Sequence of chain 1.D:
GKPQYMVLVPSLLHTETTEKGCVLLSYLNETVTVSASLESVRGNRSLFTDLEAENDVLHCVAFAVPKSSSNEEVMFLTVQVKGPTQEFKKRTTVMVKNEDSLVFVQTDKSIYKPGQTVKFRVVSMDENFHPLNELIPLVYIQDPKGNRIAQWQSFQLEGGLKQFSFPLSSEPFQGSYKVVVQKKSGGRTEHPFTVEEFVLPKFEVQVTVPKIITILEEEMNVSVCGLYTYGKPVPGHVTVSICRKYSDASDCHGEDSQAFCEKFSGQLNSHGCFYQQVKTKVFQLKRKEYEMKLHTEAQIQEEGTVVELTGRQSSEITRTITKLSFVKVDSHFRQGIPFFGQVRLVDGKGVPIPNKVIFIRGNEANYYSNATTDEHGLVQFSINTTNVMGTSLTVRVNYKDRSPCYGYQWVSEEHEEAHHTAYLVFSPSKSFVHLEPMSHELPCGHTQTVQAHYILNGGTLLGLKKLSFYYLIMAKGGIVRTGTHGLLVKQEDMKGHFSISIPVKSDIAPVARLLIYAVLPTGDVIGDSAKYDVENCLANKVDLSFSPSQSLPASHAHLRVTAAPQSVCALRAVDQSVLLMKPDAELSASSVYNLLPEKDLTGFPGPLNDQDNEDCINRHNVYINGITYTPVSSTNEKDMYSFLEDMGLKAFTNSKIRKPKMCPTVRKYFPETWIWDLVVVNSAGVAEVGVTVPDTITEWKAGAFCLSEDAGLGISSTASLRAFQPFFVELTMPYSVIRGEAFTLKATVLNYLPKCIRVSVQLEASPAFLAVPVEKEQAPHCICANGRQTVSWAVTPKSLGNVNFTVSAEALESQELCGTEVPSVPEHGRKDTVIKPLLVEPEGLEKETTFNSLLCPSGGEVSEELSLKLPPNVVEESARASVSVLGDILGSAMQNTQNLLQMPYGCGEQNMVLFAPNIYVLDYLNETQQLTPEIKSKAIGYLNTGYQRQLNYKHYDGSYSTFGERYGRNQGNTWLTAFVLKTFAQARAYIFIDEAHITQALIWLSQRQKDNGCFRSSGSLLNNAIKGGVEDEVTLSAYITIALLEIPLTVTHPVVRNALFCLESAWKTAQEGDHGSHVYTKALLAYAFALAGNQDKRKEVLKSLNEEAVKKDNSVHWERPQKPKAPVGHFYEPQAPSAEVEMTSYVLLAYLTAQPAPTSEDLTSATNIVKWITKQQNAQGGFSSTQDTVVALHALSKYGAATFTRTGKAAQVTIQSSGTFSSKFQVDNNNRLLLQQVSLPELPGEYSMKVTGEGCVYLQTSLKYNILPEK

Binding-site contacts:
Ligand atom C8 contacts residue ASN410 of chain 1.D at 4.2 Å.
Ligand atom C5 contacts residue ASN410 of chain 1.D at 3.6 Å.
Ligand atom N2 contacts residue ASN410 of chain 1.D at 2.9 Å (h-bond).
Ligand atom C2 contacts residue ASN410 of chain 1.D at 2.5 Å.
Ligand atom O7 contacts residue ASN410 of chain 1.D at 2.9 Å (h-bond).
Ligand atom C3 contacts residue ASN410 of chain 1.D at 3.8 Å.
Ligand atom C1 contacts residue ASN410 of chain 1.D at 1.4 Å.
Ligand atom C7 contacts residue ASN410 of chain 1.D at 3.1 Å.
Ligand atom C4 contacts residue ASN410 of chain 1.D at 4.2 Å.
Ligand atom O5 contacts residue ASN410 of chain 1.D at 2.3 Å (h-bond).

A small-molecule ligand and the protein it binds are described below.
Small molecule (SMILES): CC(=O)N[C@@H]1[C@@H](O)[C@H](O)[C@@H](CO)O[C@H]1O